This small molecule binds to this protein.
Small molecule (SMILES): CCCCCCCCCCC(CCCCCCCCCC)(CO[C@H]1O[C@@H](CO)[C@H](O[C@@H]2O[C@@H](CO)[C@H](O)[C@@H](O)[C@@H]2O)[C@@H](O)[C@@H]1O)CO[C@H]1O[C@@H](CO)[C@H](O[C@@H]2O[C@@H](CO)[C@H](O)[C@@H](O)[C@@H]2O)[C@@H](O)[C@H]1O

Sequence of chain 1.M:
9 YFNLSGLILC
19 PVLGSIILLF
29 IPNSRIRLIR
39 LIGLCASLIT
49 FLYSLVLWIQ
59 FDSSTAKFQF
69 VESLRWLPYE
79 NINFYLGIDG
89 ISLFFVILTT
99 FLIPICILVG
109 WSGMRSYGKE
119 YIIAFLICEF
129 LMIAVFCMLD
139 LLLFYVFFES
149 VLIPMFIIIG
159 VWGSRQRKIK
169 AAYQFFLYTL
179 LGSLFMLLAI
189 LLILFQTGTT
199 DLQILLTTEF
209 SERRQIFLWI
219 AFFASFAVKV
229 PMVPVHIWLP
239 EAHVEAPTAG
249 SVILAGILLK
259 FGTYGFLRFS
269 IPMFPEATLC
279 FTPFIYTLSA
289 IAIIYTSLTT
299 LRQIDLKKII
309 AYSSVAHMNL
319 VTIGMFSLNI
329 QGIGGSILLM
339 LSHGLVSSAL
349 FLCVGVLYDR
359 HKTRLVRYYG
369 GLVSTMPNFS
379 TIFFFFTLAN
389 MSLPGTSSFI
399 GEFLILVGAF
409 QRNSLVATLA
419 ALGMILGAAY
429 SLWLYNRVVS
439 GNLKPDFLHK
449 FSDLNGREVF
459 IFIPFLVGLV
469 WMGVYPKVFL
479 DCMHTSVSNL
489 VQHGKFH

Sequence of chain 1.CA:
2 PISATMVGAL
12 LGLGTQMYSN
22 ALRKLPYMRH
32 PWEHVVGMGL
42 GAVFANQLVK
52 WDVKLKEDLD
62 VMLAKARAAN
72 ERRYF

Binding-site contacts:
Ligand atom OAQ contacts residue LYS57 of chain 1.CA at 3.5 Å (salt-bridge).
Ligand atom CBB contacts residue LEU49 of chain 1.CA at 3.6 Å (hydrophobic).
Ligand atom CAB contacts residue PHE45 of chain 1.CA at 3.6 Å (hydrophobic).
Ligand atom CAZ contacts residue PHE45 of chain 1.CA at 3.7 Å (hydrophobic).
Ligand atom CAX contacts residue LEU12 of chain 1.CA at 3.7 Å (hydrophobic).
Ligand atom C6 contacts residue VAL54 of chain 1.CA at 3.9 Å (hydrophobic).
Ligand atom CBR contacts residue VAL50 of chain 1.CA at 3.8 Å (hydrophobic).
Ligand atom CCJ contacts residue ALA5 of chain 1.CA at 3.7 Å (hydrophobic).
Ligand atom C3 contacts residue ARG73 of chain 1.M at 3.4 Å.
Ligand atom O3 contacts residue ARG73 of chain 1.M at 2.5 Å (salt-bridge).
Ligand atom CAX contacts residue ALA46 of chain 1.CA at 3.8 Å (hydrophobic).
Ligand atom CBR contacts residue ALA5 of chain 1.CA at 3.8 Å (hydrophobic).
Ligand atom CAZ contacts residue PTY1 of chain 1.IB at 4.0 Å.
Ligand atom CBT contacts residue ILE3 of chain 1.CA at 3.3 Å (hydrophobic).
Ligand atom C4 contacts residue ARG73 of chain 1.M at 3.6 Å.
Ligand atom CBH contacts residue TYR482 of chain 1.N at 4.0 Å (hydrophobic).
Ligand atom CAA contacts residue LEU478 of chain 1.N at 3.5 Å (hydrophobic).
Ligand atom CBL contacts residue VAL50 of chain 1.CA at 3.7 Å (hydrophobic).
Ligand atom CAZ contacts residue LEU12 of chain 1.CA at 3.6 Å (hydrophobic).
Ligand atom CBM contacts residue LYS57 of chain 1.CA at 3.9 Å.
Ligand atom CCF contacts residue VAL50 of chain 1.CA at 3.8 Å (hydrophobic).
Ligand atom CAB contacts residue GLY42 of chain 1.CA at 3.7 Å.
Ligand atom CBM contacts residue ARG73 of chain 1.M at 4.0 Å.
Ligand atom CAB contacts residue PTY1 of chain 1.IB at 3.6 Å.
Ligand atom CAX contacts residue GLY42 of chain 1.CA at 3.9 Å.
Ligand atom CAB contacts residue LEU12 of chain 1.CA at 3.8 Å (hydrophobic).
Ligand atom CBK contacts residue ILE3 of chain 1.CA at 3.6 Å (hydrophobic).
Ligand atom CAY contacts residue LEU481 of chain 1.N at 3.6 Å (hydrophobic).
Ligand atom OBX contacts residue VAL50 of chain 1.CA at 3.3 Å.
Ligand atom CCL contacts residue ALA5 of chain 1.CA at 3.6 Å (hydrophobic).
Ligand atom OAS contacts residue GLU78 of chain 1.M at 3.4 Å (salt-bridge).
Ligand atom CAX contacts residue PHE45 of chain 1.CA at 3.5 Å (hydrophobic).
Ligand atom OAI contacts residue LYS57 of chain 1.CA at 3.9 Å.
Ligand atom OAJ contacts residue VAL54 of chain 1.CA at 3.8 Å.
Ligand atom CCL contacts residue SER4 of chain 1.CA at 3.7 Å.
Ligand atom O6 contacts residue VAL54 of chain 1.CA at 3.4 Å.
Ligand atom CBD contacts residue ALA46 of chain 1.CA at 3.8 Å (hydrophobic).
Ligand atom CBJ contacts residue VAL8 of chain 1.CA at 3.7 Å (hydrophobic).
Ligand atom CBD contacts residue LEU12 of chain 1.CA at 3.7 Å (hydrophobic).
Ligand atom O3 contacts residue TYR482 of chain 1.N at 3.2 Å.

Sequence of chain 1.N:
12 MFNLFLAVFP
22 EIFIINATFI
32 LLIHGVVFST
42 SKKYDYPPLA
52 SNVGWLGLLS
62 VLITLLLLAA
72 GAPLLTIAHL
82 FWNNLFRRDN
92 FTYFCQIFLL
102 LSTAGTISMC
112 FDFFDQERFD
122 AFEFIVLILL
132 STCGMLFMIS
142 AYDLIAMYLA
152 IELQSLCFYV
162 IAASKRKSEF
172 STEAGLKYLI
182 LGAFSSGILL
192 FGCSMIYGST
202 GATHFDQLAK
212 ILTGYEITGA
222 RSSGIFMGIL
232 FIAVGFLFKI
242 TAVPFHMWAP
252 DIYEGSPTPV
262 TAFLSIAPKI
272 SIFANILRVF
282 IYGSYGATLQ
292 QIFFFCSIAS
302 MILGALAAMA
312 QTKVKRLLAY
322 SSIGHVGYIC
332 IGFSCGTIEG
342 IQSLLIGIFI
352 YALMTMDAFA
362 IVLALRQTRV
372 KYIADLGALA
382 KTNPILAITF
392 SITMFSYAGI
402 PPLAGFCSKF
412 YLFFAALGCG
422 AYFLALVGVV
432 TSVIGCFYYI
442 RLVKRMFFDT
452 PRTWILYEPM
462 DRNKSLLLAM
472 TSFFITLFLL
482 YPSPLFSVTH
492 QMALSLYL